Sequence of chain 1.C:
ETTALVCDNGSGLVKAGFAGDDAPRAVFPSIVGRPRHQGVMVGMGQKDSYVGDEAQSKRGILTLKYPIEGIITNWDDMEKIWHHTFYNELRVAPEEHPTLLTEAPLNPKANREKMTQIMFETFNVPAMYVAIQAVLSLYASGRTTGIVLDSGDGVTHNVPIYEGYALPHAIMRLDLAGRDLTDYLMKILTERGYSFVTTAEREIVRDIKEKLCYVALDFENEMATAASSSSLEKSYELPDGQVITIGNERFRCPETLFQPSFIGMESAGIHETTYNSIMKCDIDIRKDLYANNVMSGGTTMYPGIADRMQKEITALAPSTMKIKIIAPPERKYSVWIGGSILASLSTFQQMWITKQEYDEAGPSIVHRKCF

This small molecule binds to this protein.
Small molecule (SMILES): C[C@@H]1NC(=O)[C@H](C[C@@](C)(O)CO)NC(=O)[C@@H]2CC3=C(N=C4C=CC=CC43)SC[C@H](NC(=O)[C@@H]([C@H](C)O)NC1=O)C(=O)N1C[C@H](O)C[C@H]1C(=O)N[C@@H](C)C(=O)N2

Binding-site contacts:
Ligand atom CG contacts residue ILE77 of chain 1.C at 3.8 Å (hydrophobic).
Ligand atom CE2 contacts residue ILE77 of chain 1.C at 3.7 Å (hydrophobic).
Ligand atom CD2 contacts residue ILE77 of chain 1.C at 3.5 Å (hydrophobic).
Ligand atom CG contacts residue GLU74 of chain 1.C at 4.2 Å.
Ligand atom CZ3 contacts residue PRO114 of chain 1.C at 3.6 Å (hydrophobic).
Ligand atom CB contacts residue ILE77 of chain 1.C at 4.5 Å (hydrophobic).
Ligand atom O contacts residue THR79 of chain 1.C at 4.0 Å.
Ligand atom CH2 contacts residue ILE77 of chain 1.C at 4.3 Å (hydrophobic).
Ligand atom OD1 contacts residue GLU74 of chain 1.C at 4.2 Å.
Ligand atom CH2 contacts residue ARG179 of chain 1.C at 4.2 Å.
Ligand atom CA contacts residue THR79 of chain 1.C at 4.3 Å.
Ligand atom CB contacts residue THR79 of chain 1.C at 3.7 Å.
Ligand atom CH2 contacts residue PRO114 of chain 1.C at 4.3 Å (hydrophobic).
Ligand atom OD1 contacts residue HIC75 of chain 1.C at 4.2 Å.
Ligand atom CH2 contacts residue LEU112 of chain 1.C at 4.1 Å (hydrophobic).
Ligand atom CZ2 contacts residue ILE77 of chain 1.C at 4.1 Å (hydrophobic).
Ligand atom CZ3 contacts residue ILE77 of chain 1.C at 4.1 Å (hydrophobic).
Ligand atom NE1 contacts residue ASP181 of chain 1.C at 3.6 Å.
Ligand atom CB contacts residue GLU74 of chain 1.C at 3.7 Å.
Ligand atom NE1 contacts residue ILE77 of chain 1.C at 4.2 Å.
Ligand atom O contacts residue ILE77 of chain 1.C at 4.0 Å.
Ligand atom CE2 contacts residue ASP181 of chain 1.C at 4.5 Å.
Ligand atom CD1 contacts residue ILE77 of chain 1.C at 4.2 Å (hydrophobic).
Ligand atom CE3 contacts residue PRO114 of chain 1.C at 4.0 Å (hydrophobic).
Ligand atom N contacts residue ILE77 of chain 1.C at 4.2 Å.
Ligand atom CA contacts residue ILE77 of chain 1.C at 3.9 Å (hydrophobic).
Ligand atom CZ2 contacts residue ARG179 of chain 1.C at 3.8 Å.
Ligand atom CE3 contacts residue ILE77 of chain 1.C at 3.7 Å (hydrophobic).
Ligand atom C contacts residue ILE77 of chain 1.C at 4.2 Å (hydrophobic).